Sequence of chain 1.A:
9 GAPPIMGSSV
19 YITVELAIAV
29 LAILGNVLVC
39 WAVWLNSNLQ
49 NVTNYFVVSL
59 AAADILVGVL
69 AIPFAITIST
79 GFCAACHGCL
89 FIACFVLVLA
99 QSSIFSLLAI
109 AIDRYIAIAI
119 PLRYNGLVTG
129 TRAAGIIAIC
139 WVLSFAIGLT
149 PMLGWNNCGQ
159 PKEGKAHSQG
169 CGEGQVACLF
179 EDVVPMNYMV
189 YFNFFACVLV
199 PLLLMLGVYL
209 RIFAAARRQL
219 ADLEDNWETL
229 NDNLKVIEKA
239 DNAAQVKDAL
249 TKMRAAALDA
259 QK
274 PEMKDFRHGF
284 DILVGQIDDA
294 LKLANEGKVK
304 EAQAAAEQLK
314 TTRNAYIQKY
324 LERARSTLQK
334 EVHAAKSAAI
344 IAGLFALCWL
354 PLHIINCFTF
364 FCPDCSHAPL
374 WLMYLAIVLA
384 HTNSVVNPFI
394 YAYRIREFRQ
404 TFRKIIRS

Binding-site contacts:
Ligand atom C2 contacts residue HIS370 of chain 1.A at 3.7 Å.
Ligand atom C20 contacts residue LEU355 of chain 1.A at 3.6 Å (hydrophobic).
Ligand atom N17 contacts residue LEU355 of chain 1.A at 3.9 Å.
Ligand atom C14 contacts residue GLU179 of chain 1.A at 3.8 Å.
Ligand atom C1 contacts residue GLU179 of chain 1.A at 3.4 Å.
Ligand atom N17 contacts residue PHE178 of chain 1.A at 3.5 Å.
Ligand atom N10 contacts residue PHE178 of chain 1.A at 3.4 Å.
Ligand atom C24 contacts residue HIS356 of chain 1.A at 3.4 Å.
Ligand atom C21 contacts residue MET187 of chain 1.A at 3.6 Å (hydrophobic).
Ligand atom N19 contacts residue LEU355 of chain 1.A at 3.8 Å.
Ligand atom N15 contacts residue ASN359 of chain 1.A at 2.8 Å (h-bond).
Ligand atom N13 contacts residue GLU179 of chain 1.A at 3.8 Å.
Ligand atom C21 contacts residue LEU355 of chain 1.A at 3.5 Å (hydrophobic).
Ligand atom C14 contacts residue ASN359 of chain 1.A at 3.9 Å.
Ligand atom C22 contacts residue LEU95 of chain 1.A at 3.5 Å (hydrophobic).
Ligand atom O25 contacts residue LEU355 of chain 1.A at 3.5 Å.
Ligand atom C20 contacts residue PHE178 of chain 1.A at 3.7 Å (hydrophobic).
Ligand atom C23 contacts residue LEU95 of chain 1.A at 3.4 Å (hydrophobic).
Ligand atom C11 contacts residue PHE178 of chain 1.A at 3.4 Å (hydrophobic).
Ligand atom N19 contacts residue PHE178 of chain 1.A at 3.8 Å.
Ligand atom N15 contacts residue PHE178 of chain 1.A at 3.9 Å.
Ligand atom N12 contacts residue ILE380 of chain 1.A at 3.6 Å.
Ligand atom O25 contacts residue ASN359 of chain 1.A at 3.2 Å (h-bond).
Ligand atom O25 contacts residue MET187 of chain 1.A at 3.3 Å.
Ligand atom C2 contacts residue GLU179 of chain 1.A at 3.8 Å.
Ligand atom C23 contacts residue MET187 of chain 1.A at 3.9 Å (hydrophobic).
Ligand atom C6 contacts residue LEU373 of chain 1.A at 3.9 Å (hydrophobic).
Ligand atom C14 contacts residue PHE178 of chain 1.A at 3.3 Å (hydrophobic).
Ligand atom C24 contacts residue MET187 of chain 1.A at 3.5 Å (hydrophobic).
Ligand atom N17 contacts residue ASN359 of chain 1.A at 3.2 Å (h-bond).
Ligand atom C18 contacts residue PHE178 of chain 1.A at 3.6 Å (hydrophobic).
Ligand atom C23 contacts residue TRP352 of chain 1.A at 3.6 Å (hydrophobic).
Ligand atom N15 contacts residue GLU179 of chain 1.A at 2.9 Å (salt-bridge).
Ligand atom N13 contacts residue PHE178 of chain 1.A at 3.5 Å.
Ligand atom N10 contacts residue ILE380 of chain 1.A at 3.8 Å.
Ligand atom C11 contacts residue ILE380 of chain 1.A at 3.9 Å (hydrophobic).
Ligand atom C9 contacts residue PHE178 of chain 1.A at 3.8 Å (hydrophobic).
Ligand atom N15 contacts residue MET376 of chain 1.A at 3.6 Å.
Ligand atom N16 contacts residue PHE178 of chain 1.A at 3.4 Å.
Ligand atom N12 contacts residue PHE178 of chain 1.A at 3.5 Å.

This small molecule binds to this protein.
Small molecule (SMILES): Nc1nc(NCCc2ccc(O)cc2)nc2nc(-c3ccco3)nn12